The small molecule below binds the protein below.
Small molecule (SMILES): CC(=O)N[C@@H]1[C@@H](O)[C@H](O)[C@@H](CO)O[C@H]1O

Sequence of chain 1.A:
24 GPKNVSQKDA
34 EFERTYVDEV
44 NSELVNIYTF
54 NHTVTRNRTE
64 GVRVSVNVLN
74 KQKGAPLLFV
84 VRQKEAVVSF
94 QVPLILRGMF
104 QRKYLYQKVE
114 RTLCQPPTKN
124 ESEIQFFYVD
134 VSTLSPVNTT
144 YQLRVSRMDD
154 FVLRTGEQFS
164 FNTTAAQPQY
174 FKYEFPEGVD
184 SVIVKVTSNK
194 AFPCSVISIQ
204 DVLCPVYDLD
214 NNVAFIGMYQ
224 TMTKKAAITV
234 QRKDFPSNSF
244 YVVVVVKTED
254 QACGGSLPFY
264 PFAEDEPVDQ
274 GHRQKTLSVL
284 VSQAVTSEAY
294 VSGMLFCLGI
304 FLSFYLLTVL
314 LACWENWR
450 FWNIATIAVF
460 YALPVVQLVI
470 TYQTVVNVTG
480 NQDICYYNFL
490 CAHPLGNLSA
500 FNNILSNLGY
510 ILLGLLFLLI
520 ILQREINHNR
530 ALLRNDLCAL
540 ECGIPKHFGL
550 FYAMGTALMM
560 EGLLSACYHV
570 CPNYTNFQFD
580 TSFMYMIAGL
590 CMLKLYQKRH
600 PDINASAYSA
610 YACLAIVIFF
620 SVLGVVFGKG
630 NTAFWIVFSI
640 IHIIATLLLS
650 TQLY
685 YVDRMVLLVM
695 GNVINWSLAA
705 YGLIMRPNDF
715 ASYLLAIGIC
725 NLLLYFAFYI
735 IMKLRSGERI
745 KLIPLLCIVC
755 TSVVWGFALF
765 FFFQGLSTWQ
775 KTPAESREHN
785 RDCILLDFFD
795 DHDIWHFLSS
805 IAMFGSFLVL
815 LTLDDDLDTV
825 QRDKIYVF

Binding-site contacts:
Ligand atom O3 contacts residue LYS122 of chain 1.A at 2.3 Å (salt-bridge).
Ligand atom O7 contacts residue ASN123 of chain 1.A at 4.5 Å.
Ligand atom O5 contacts residue ASN123 of chain 1.A at 2.4 Å (h-bond).
Ligand atom O5 contacts residue GLU126 of chain 1.A at 4.5 Å.
Ligand atom C5 contacts residue ASN123 of chain 1.A at 3.6 Å.
Ligand atom C1 contacts residue ASN123 of chain 1.A at 1.4 Å.
Ligand atom C2 contacts residue ASN123 of chain 1.A at 2.5 Å.
Ligand atom C3 contacts residue LYS122 of chain 1.A at 3.6 Å.
Ligand atom O3 contacts residue ASN123 of chain 1.A at 3.1 Å (h-bond).
Ligand atom N2 contacts residue ASN123 of chain 1.A at 3.5 Å (h-bond).
Ligand atom C4 contacts residue ASN123 of chain 1.A at 4.3 Å.
Ligand atom C2 contacts residue LYS122 of chain 1.A at 4.4 Å.
Ligand atom C3 contacts residue ASN123 of chain 1.A at 3.7 Å.